Sequence of chain 1.A:
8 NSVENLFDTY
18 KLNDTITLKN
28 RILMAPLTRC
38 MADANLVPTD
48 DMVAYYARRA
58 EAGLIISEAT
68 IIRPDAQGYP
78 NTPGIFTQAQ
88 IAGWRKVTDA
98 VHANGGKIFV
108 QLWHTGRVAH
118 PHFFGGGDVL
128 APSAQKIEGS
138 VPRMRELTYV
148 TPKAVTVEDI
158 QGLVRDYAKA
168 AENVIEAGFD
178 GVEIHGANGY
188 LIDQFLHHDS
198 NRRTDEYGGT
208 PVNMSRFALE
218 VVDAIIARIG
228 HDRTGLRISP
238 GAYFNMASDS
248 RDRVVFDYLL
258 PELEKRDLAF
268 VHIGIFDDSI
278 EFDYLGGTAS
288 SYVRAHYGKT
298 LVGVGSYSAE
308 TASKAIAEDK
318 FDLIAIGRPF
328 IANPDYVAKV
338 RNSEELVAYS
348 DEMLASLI

Binding-site contacts:
Ligand atom C4 contacts residue FMN1 of chain 1.B at 3.4 Å.
Ligand atom C3 contacts residue FMN1 of chain 1.B at 3.4 Å.
Ligand atom C2 contacts residue TYR187 of chain 1.A at 3.6 Å (hydrophobic).
Ligand atom O1 contacts residue ASN185 of chain 1.A at 2.9 Å (h-bond).
Ligand atom O22 contacts residue THR35 of chain 1.A at 3.1 Å (h-bond).
Ligand atom O22 contacts residue ALA66 of chain 1.A at 3.6 Å.
Ligand atom C1 contacts residue FMN1 of chain 1.B at 3.4 Å.
Ligand atom O21 contacts residue ALA66 of chain 1.A at 3.5 Å.
Ligand atom O61 contacts residue FMN1 of chain 1.B at 3.0 Å.
Ligand atom N2 contacts residue THR35 of chain 1.A at 3.7 Å.
Ligand atom O22 contacts residue TRP110 of chain 1.A at 2.7 Å.
Ligand atom N2 contacts residue TYR187 of chain 1.A at 3.5 Å.
Ligand atom C5 contacts residue TNF1 of chain 1.D at 3.4 Å.
Ligand atom O62 contacts residue PHE241 of chain 1.A at 3.4 Å.
Ligand atom O21 contacts residue TRP110 of chain 1.A at 3.6 Å.
Ligand atom N6 contacts residue FMN1 of chain 1.B at 3.7 Å.
Ligand atom C3 contacts residue THR35 of chain 1.A at 3.5 Å.
Ligand atom N4 contacts residue FMN1 of chain 1.B at 3.6 Å.
Ligand atom O1 contacts residue TYR187 of chain 1.A at 3.3 Å.
Ligand atom O1 contacts residue FMN1 of chain 1.B at 3.2 Å.
Ligand atom N6 contacts residue TNF1 of chain 1.D at 3.7 Å.
Ligand atom O22 contacts residue FMN1 of chain 1.B at 3.6 Å (h-bond).
Ligand atom O1 contacts residue HIS182 of chain 1.A at 3.0 Å (h-bond).
Ligand atom O62 contacts residue TYR240 of chain 1.A at 3.8 Å.
Ligand atom C6 contacts residue FMN1 of chain 1.B at 3.4 Å.
Ligand atom C5 contacts residue FMN1 of chain 1.B at 3.6 Å.
Ligand atom N2 contacts residue FMN1 of chain 1.B at 3.3 Å (h-bond).
Ligand atom O42 contacts residue TNF1 of chain 1.D at 3.4 Å (h-bond).
Ligand atom O21 contacts residue HIS182 of chain 1.A at 2.8 Å (h-bond).
Ligand atom O41 contacts residue THR35 of chain 1.A at 3.5 Å.
Ligand atom O41 contacts residue FMN1 of chain 1.B at 3.8 Å.
Ligand atom C2 contacts residue FMN1 of chain 1.B at 3.3 Å.
Ligand atom O21 contacts residue FMN1 of chain 1.B at 3.1 Å (h-bond).
Ligand atom C1 contacts residue TYR187 of chain 1.A at 3.7 Å (hydrophobic).
Ligand atom N6 contacts residue ASN185 of chain 1.A at 3.3 Å (h-bond).
Ligand atom N2 contacts residue TRP110 of chain 1.A at 3.6 Å.
Ligand atom O62 contacts residue ASN185 of chain 1.A at 2.8 Å (h-bond).
Ligand atom O42 contacts residue FMN1 of chain 1.B at 3.7 Å.
Ligand atom O61 contacts residue TNF1 of chain 1.D at 2.5 Å (h-bond).
Ligand atom O21 contacts residue TYR187 of chain 1.A at 3.4 Å.

The protein below binds the small molecule below.
Small molecule (SMILES): O=[N+]([O-])c1cc([N+](=O)[O-])c(O)c([N+](=O)[O-])c1